A small-molecule ligand and the protein it binds are described below.
Small molecule (SMILES): CC(=O)N[C@H]1[C@H](O[C@H]2[C@H](O)[C@@H](NC(C)=O)CO[C@@H]2CO[C@@H]2O[C@@H](C)[C@@H](O)[C@@H](O)[C@@H]2O)O[C@H](CO)[C@@H](O[C@@H]2O[C@H](CO[C@H]3O[C@H](CO)[C@@H](O)[C@H](O)[C@@H]3O)[C@@H](O)[C@H](O)[C@@H]2O)[C@@H]1O

Binding-site contacts:
Ligand atom C6 contacts residue VAL178 of chain 1.A at 3.7 Å (hydrophobic).
Ligand atom O7 contacts residue ASN144 of chain 1.A at 4.2 Å.
Ligand atom C3 contacts residue ASN144 of chain 1.A at 3.8 Å.
Ligand atom O3 contacts residue VAL178 of chain 1.A at 4.0 Å.
Ligand atom O3 contacts residue CYS122 of chain 1.A at 3.9 Å.
Ligand atom C5 contacts residue ASN144 of chain 1.A at 3.7 Å.
Ligand atom N2 contacts residue ASN144 of chain 1.A at 2.9 Å (h-bond).
Ligand atom C2 contacts residue GLN121 of chain 1.A at 4.4 Å.
Ligand atom C6 contacts residue TRP12 of chain 1.A at 3.7 Å (hydrophobic).
Ligand atom O5 contacts residue ASN144 of chain 1.A at 2.4 Å (h-bond).
Ligand atom C1 contacts residue ASN144 of chain 1.A at 1.4 Å.
Ligand atom O5 contacts residue ARG5 of chain 1.A at 4.4 Å.
Ligand atom C3 contacts residue CYS179 of chain 1.A at 4.5 Å (hydrophobic).
Ligand atom C5 contacts residue LEU123 of chain 1.A at 4.3 Å (hydrophobic).
Ligand atom C4 contacts residue VAL178 of chain 1.A at 3.6 Å (hydrophobic).
Ligand atom C4 contacts residue GLY181 of chain 1.A at 4.2 Å.
Ligand atom O2 contacts residue GLN121 of chain 1.A at 4.0 Å.
Ligand atom C4 contacts residue ASN180 of chain 1.A at 3.8 Å.
Ligand atom O3 contacts residue ASN180 of chain 1.A at 3.1 Å (h-bond).
Ligand atom O4 contacts residue ASN180 of chain 1.A at 2.9 Å (h-bond).
Ligand atom C4 contacts residue CYS179 of chain 1.A at 4.2 Å (hydrophobic).
Ligand atom C7 contacts residue ASN144 of chain 1.A at 3.8 Å.
Ligand atom O4 contacts residue CYS179 of chain 1.A at 3.7 Å.
Ligand atom C5 contacts residue VAL178 of chain 1.A at 4.5 Å (hydrophobic).
Ligand atom C4 contacts residue ASN144 of chain 1.A at 4.2 Å.
Ligand atom C3 contacts residue VAL178 of chain 1.A at 4.0 Å (hydrophobic).
Ligand atom C3 contacts residue CYS122 of chain 1.A at 4.2 Å (hydrophobic).
Ligand atom C3 contacts residue GLN121 of chain 1.A at 3.7 Å.
Ligand atom C1 contacts residue ARG5 of chain 1.A at 4.3 Å.
Ligand atom C2 contacts residue ASN144 of chain 1.A at 2.4 Å.
Ligand atom O4 contacts residue GLY181 of chain 1.A at 3.0 Å (h-bond).
Ligand atom O4 contacts residue VAL178 of chain 1.A at 4.2 Å.
Ligand atom O3 contacts residue GLN121 of chain 1.A at 2.7 Å (h-bond).
Ligand atom O3 contacts residue CYS179 of chain 1.A at 3.6 Å.
Ligand atom O5 contacts residue LEU123 of chain 1.A at 4.3 Å.
Ligand atom C3 contacts residue ASN180 of chain 1.A at 4.1 Å.

Sequence of chain 1.A:
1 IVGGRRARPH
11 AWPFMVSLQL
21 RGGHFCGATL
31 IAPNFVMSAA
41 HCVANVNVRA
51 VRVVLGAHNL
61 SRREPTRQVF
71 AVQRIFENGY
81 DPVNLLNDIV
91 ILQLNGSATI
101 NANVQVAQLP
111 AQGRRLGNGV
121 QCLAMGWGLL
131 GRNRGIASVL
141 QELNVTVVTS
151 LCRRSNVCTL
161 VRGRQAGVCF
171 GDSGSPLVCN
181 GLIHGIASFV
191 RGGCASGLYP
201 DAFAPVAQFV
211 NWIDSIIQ